A small-molecule ligand and the protein it binds are described below.
Small molecule (SMILES): O=c1ccn([C@@H]2O[C@H](CO[P](=O)(O)O[P](=O)(O)O[C@H]3O[C@H](CO)[C@@H](O)[C@H](O)[C@H]3O)[C@@H](O)[C@H]2O)c(=O)[nH]1

Sequence of chain 1.I:
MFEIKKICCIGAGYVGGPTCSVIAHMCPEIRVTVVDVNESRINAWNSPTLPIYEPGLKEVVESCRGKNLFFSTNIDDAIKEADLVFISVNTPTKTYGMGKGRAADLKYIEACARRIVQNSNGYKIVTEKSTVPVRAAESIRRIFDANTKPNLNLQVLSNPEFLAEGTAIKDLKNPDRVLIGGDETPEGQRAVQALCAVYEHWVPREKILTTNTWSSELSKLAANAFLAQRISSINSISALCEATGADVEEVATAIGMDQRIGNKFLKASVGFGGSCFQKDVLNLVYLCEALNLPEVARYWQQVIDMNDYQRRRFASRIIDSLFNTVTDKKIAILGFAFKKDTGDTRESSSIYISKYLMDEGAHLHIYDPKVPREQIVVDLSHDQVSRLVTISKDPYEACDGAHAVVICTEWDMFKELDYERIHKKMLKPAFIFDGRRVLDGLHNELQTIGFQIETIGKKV

Sequence of chain 1.J:
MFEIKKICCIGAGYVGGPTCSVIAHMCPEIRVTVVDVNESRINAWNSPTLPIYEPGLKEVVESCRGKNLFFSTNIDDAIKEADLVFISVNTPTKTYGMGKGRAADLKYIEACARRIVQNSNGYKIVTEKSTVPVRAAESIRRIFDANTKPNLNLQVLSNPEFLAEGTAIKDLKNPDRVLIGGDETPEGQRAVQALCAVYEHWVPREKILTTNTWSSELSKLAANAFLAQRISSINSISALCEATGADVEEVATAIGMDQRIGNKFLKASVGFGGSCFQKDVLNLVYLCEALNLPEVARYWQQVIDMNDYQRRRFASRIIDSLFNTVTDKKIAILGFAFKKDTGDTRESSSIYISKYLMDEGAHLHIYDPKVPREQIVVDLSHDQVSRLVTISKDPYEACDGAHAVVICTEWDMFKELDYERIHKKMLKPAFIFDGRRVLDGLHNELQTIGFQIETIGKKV

Binding-site contacts:
Ligand atom C4' contacts residue LEU163 of chain 1.J at 3.4 Å (hydrophobic).
Ligand atom O4 contacts residue LYS267 of chain 1.J at 3.2 Å (salt-bridge).
Ligand atom O4C contacts residue PHE272 of chain 1.J at 3.5 Å.
Ligand atom O2A contacts residue LYS339 of chain 1.J at 2.9 Å.
Ligand atom O4C contacts residue ILE231 of chain 1.J at 3.5 Å.
Ligand atom O3A contacts residue LYS339 of chain 1.J at 3.4 Å.
Ligand atom O2' contacts residue ARG260 of chain 1.I at 2.5 Å (salt-bridge).
Ligand atom O4' contacts residue PHE162 of chain 1.J at 3.2 Å.
Ligand atom O3C contacts residue PHE338 of chain 1.J at 2.9 Å (h-bond).
Ligand atom O3C contacts residue GLY273 of chain 1.J at 3.0 Å (h-bond).
Ligand atom N1 contacts residue ILE231 of chain 1.J at 3.5 Å.
Ligand atom O4' contacts residue LYS220 of chain 1.J at 3.4 Å (salt-bridge).
Ligand atom O6' contacts residue THR131 of chain 1.J at 3.3 Å.
Ligand atom C5 contacts residue ILE231 of chain 1.J at 3.6 Å (hydrophobic).
Ligand atom C3' contacts residue LEU163 of chain 1.J at 3.4 Å (hydrophobic).
Ligand atom C6 contacts residue ILE231 of chain 1.J at 3.4 Å (hydrophobic).
Ligand atom C6' contacts residue CYS276 of chain 1.J at 3.0 Å (hydrophobic).
Ligand atom C6' contacts residue THR131 of chain 1.J at 3.2 Å.
Ligand atom O1B contacts residue ALA164 of chain 1.J at 3.5 Å.
Ligand atom O3' contacts residue PHE162 of chain 1.J at 2.7 Å (h-bond).
Ligand atom O6' contacts residue CYS276 of chain 1.J at 2.4 Å (h-bond).
Ligand atom O1B contacts residue GLU165 of chain 1.J at 3.1 Å (salt-bridge).
Ligand atom O6' contacts residue ASN224 of chain 1.J at 3.3 Å (h-bond).
Ligand atom O3B contacts residue ALA164 of chain 1.J at 3.3 Å.
Ligand atom O3' contacts residue ARG260 of chain 1.I at 3.3 Å (salt-bridge).
Ligand atom O1A contacts residue PHE265 of chain 1.J at 3.2 Å.
Ligand atom O6' contacts residue LYS220 of chain 1.J at 3.2 Å (salt-bridge).
Ligand atom C4 contacts residue LYS267 of chain 1.J at 3.6 Å.
Ligand atom O4' contacts residue GLU161 of chain 1.J at 3.1 Å (salt-bridge).
Ligand atom C5' contacts residue LEU163 of chain 1.J at 3.5 Å (hydrophobic).
Ligand atom N3 contacts residue LYS267 of chain 1.J at 2.9 Å (salt-bridge).
Ligand atom O4 contacts residue PHE265 of chain 1.J at 3.2 Å.
Ligand atom O2C contacts residue PHE338 of chain 1.J at 3.3 Å (h-bond).
Ligand atom O4' contacts residue LEU163 of chain 1.J at 2.9 Å (h-bond).
Ligand atom C3' contacts residue PHE162 of chain 1.J at 3.2 Å (hydrophobic).
Ligand atom O1A contacts residue PHE277 of chain 1.J at 3.6 Å.
Ligand atom O2 contacts residue SER269 of chain 1.J at 2.6 Å (h-bond).
Ligand atom C3C contacts residue PHE338 of chain 1.J at 3.5 Å (hydrophobic).
Ligand atom O2C contacts residue ARG442 of chain 1.J at 2.9 Å (salt-bridge).
Ligand atom O2 contacts residue ILE231 of chain 1.J at 3.5 Å.